Sequence of chain 1.A:
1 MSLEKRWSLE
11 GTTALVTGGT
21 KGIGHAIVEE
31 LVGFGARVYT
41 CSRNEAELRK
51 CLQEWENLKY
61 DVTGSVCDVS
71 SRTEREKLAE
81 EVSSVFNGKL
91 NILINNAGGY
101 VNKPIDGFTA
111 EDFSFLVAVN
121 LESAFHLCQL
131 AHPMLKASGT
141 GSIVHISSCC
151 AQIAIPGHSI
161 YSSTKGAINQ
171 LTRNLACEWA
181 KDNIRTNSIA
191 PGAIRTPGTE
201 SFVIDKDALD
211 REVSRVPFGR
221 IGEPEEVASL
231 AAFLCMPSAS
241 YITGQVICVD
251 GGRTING

A protein and the small-molecule ligand that binds it are described below.
Small molecule (SMILES): O=Cc1ccc2c(c1)OCO2

Binding-site contacts:
Ligand atom C10 contacts residue HIS158 of chain 1.A at 4.4 Å.
Ligand atom C09 contacts residue NAP1 of chain 1.C at 4.0 Å.
Ligand atom C09 contacts residue HIS158 of chain 1.A at 4.4 Å.
Ligand atom O01 contacts residue SER148 of chain 1.A at 3.4 Å (h-bond).
Ligand atom C11 contacts residue TYR100 of chain 1.A at 3.6 Å (hydrophobic).
Ligand atom C08 contacts residue HIS158 of chain 1.A at 4.0 Å.
Ligand atom C06 contacts residue TYR100 of chain 1.A at 4.2 Å (hydrophobic).
Ligand atom O01 contacts residue CYS150 of chain 1.A at 4.3 Å.
Ligand atom O03 contacts residue TYR100 of chain 1.A at 3.6 Å.
Ligand atom C10 contacts residue TYR100 of chain 1.A at 4.0 Å (hydrophobic).
Ligand atom C04 contacts residue ALA193 of chain 1.A at 4.4 Å (hydrophobic).
Ligand atom O01 contacts residue HIS158 of chain 1.A at 4.2 Å.
Ligand atom C04 contacts residue NAP1 of chain 1.C at 3.9 Å.
Ligand atom C07 contacts residue CYS149 of chain 1.A at 4.1 Å (hydrophobic).
Ligand atom C05 contacts residue HIS158 of chain 1.A at 3.6 Å.
Ligand atom C09 contacts residue THR199 of chain 1.A at 4.3 Å.
Ligand atom C05 contacts residue ALA193 of chain 1.A at 4.1 Å (hydrophobic).
Ligand atom C07 contacts residue ILE155 of chain 1.A at 3.8 Å (hydrophobic).
Ligand atom O03 contacts residue THR199 of chain 1.A at 4.2 Å.
Ligand atom C11 contacts residue NAP1 of chain 1.C at 4.4 Å.
Ligand atom C09 contacts residue TYR100 of chain 1.A at 3.8 Å (hydrophobic).
Ligand atom C11 contacts residue THR199 of chain 1.A at 3.9 Å.
Ligand atom C07 contacts residue SER148 of chain 1.A at 4.3 Å.
Ligand atom C08 contacts residue ALA193 of chain 1.A at 4.2 Å (hydrophobic).
Ligand atom O02 contacts residue GLU212 of chain 1.A at 3.8 Å.
Ligand atom O01 contacts residue ALA193 of chain 1.A at 4.1 Å.
Ligand atom O03 contacts residue NAP1 of chain 1.C at 4.2 Å.
Ligand atom C07 contacts residue HIS158 of chain 1.A at 4.4 Å.
Ligand atom O01 contacts residue NAP1 of chain 1.C at 3.8 Å.
Ligand atom C07 contacts residue ALA193 of chain 1.A at 3.7 Å (hydrophobic).
Ligand atom C07 contacts residue GLY192 of chain 1.A at 4.0 Å.
Ligand atom C04 contacts residue HIS158 of chain 1.A at 3.7 Å.
Ligand atom O02 contacts residue ILE155 of chain 1.A at 3.7 Å.
Ligand atom O01 contacts residue PRO191 of chain 1.A at 4.1 Å.
Ligand atom O02 contacts residue HIS158 of chain 1.A at 4.1 Å.
Ligand atom O02 contacts residue ALA193 of chain 1.A at 3.9 Å.
Ligand atom C07 contacts residue CYS150 of chain 1.A at 4.4 Å (hydrophobic).
Ligand atom O01 contacts residue GLY192 of chain 1.A at 4.1 Å.
Ligand atom C06 contacts residue NAP1 of chain 1.C at 3.6 Å.
Ligand atom C06 contacts residue HIS158 of chain 1.A at 4.1 Å.